Sequence of chain 1.CA:
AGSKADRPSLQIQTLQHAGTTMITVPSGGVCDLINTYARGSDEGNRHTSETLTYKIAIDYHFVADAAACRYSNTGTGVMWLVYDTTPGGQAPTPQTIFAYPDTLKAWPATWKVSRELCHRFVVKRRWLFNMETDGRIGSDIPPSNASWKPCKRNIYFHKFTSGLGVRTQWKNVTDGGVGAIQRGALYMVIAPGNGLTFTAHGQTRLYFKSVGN

Sequence of chain 1.SA:
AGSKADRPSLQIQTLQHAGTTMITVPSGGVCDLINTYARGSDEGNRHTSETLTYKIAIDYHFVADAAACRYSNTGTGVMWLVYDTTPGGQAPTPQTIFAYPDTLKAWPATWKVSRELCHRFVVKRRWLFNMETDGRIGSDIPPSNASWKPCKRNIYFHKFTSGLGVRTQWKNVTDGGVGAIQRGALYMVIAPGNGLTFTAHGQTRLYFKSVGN

Binding-site contacts:
Ligand atom C2' contacts residue LEU40 of chain 1.CA at 4.0 Å (hydrophobic).
Ligand atom C7 contacts residue LEU40 of chain 1.CA at 3.5 Å (hydrophobic).
Ligand atom C4 contacts residue PHE190 of chain 1.CA at 3.4 Å (hydrophobic).
Ligand atom OP1 contacts residue ARG235 of chain 1.CA at 3.1 Å (salt-bridge).
Ligand atom P contacts residue ARG235 of chain 1.CA at 3.2 Å.
Ligand atom P contacts residue HIS149 of chain 1.SA at 3.8 Å.
Ligand atom N1 contacts residue PHE190 of chain 1.CA at 3.7 Å.
Ligand atom C5' contacts residue ILE42 of chain 1.CA at 3.8 Å (hydrophobic).
Ligand atom C2' contacts residue LYS154 of chain 1.SA at 3.6 Å.
Ligand atom OP2 contacts residue TYR237 of chain 1.CA at 2.7 Å (h-bond).
Ligand atom N9 contacts residue PHE190 of chain 1.CA at 3.7 Å.
Ligand atom N6 contacts residue PHE190 of chain 1.CA at 3.5 Å.
Ligand atom OP2 contacts residue HIS149 of chain 1.SA at 3.3 Å.
Ligand atom C5 contacts residue PHE190 of chain 1.CA at 3.3 Å (hydrophobic).
Ligand atom C2' contacts residue ARG155 of chain 1.SA at 3.1 Å.
Ligand atom O3' contacts residue SER39 of chain 1.CA at 4.1 Å.
Ligand atom C1' contacts residue ARG155 of chain 1.SA at 3.6 Å.
Ligand atom OP1 contacts residue VAL153 of chain 1.SA at 3.3 Å.
Ligand atom O4 contacts residue LYS85 of chain 1.CA at 3.2 Å (salt-bridge).
Ligand atom OP1 contacts residue HIS149 of chain 1.SA at 3.0 Å.
Ligand atom C6 contacts residue PHE190 of chain 1.CA at 3.3 Å (hydrophobic).
Ligand atom P contacts residue ARG145 of chain 1.SA at 3.7 Å.
Ligand atom N7 contacts residue PHE190 of chain 1.CA at 3.5 Å.
Ligand atom N3 contacts residue PHE190 of chain 1.CA at 3.9 Å.
Ligand atom O3' contacts residue TYR237 of chain 1.CA at 3.6 Å.
Ligand atom C8 contacts residue PHE190 of chain 1.CA at 3.5 Å (hydrophobic).
Ligand atom P contacts residue TYR237 of chain 1.CA at 3.8 Å.
Ligand atom N3 contacts residue LYS34 of chain 1.SA at 3.3 Å (salt-bridge).
Ligand atom C2' contacts residue TYR237 of chain 1.CA at 4.0 Å (hydrophobic).
Ligand atom C2 contacts residue PHE190 of chain 1.CA at 4.2 Å (hydrophobic).
Ligand atom N4 contacts residue TYR113 of chain 1.SA at 3.8 Å.
Ligand atom O3' contacts residue VAL153 of chain 1.SA at 4.1 Å.
Ligand atom OP2 contacts residue ARG156 of chain 1.SA at 3.8 Å.
Ligand atom C3' contacts residue ILE42 of chain 1.CA at 3.7 Å (hydrophobic).
Ligand atom OP1 contacts residue ILE42 of chain 1.CA at 4.1 Å.
Ligand atom OP2 contacts residue ARG235 of chain 1.CA at 2.5 Å (salt-bridge).
Ligand atom OP1 contacts residue ARG145 of chain 1.SA at 2.3 Å (salt-bridge).
Ligand atom C7 contacts residue TYR237 of chain 1.CA at 4.1 Å (hydrophobic).
Ligand atom C2 contacts residue LYS34 of chain 1.SA at 3.3 Å.
Ligand atom O5' contacts residue HIS149 of chain 1.SA at 4.2 Å.

This protein binds this small molecule.
Small molecule (SMILES): Cc1cn([C@H]2C[C@H](O[P](=O)(O)OC[C@H]3O[C@@H](n4ccc(N)nc4=O)C[C@@H]3O[P](=O)(O)OC[C@H]3O[C@@H](n4ccc(N)nc4=O)C[C@@H]3O[P](=O)(O)OC[C@H]3O[C@@H](n4ccc(N)nc4=O)C[C@@H]3O[P](=O)(O)OC[C@H]3O[C@@H](n4cnc5c(N)ncnc54)C[C@@H]3O)[C@@H](CO[P](=O)(O)O[C@H]3C[C@H](n4cnc5c(N)ncnc54)O[C@@H]3CO[P](=O)(O)O[C@H]3C[C@H](n4cnc5c(N)ncnc54)O[C@@H]3CO[P](=O)(O)O[C@H]3C[C@H](n4cnc5c(N)ncnc54)O[C@@H]3CO[P](=O)(O)O[C@H]3C[C@H](n4cnc5c(N)ncnc54)O[C@@H]3COP(=O)=O)O2)c(=O)[nH]c1=O